A small-molecule ligand and the protein it binds are described below.
Small molecule (SMILES): COC(=O)c1c[nH]c2ncccc12

Binding-site contacts:
Ligand atom C2 contacts residue MET111 of chain 1.A at 3.0 Å (hydrophobic).
Ligand atom C8 contacts residue LEU162 of chain 1.A at 3.7 Å (hydrophobic).
Ligand atom C7 contacts residue ALA60 of chain 1.A at 4.1 Å (hydrophobic).
Ligand atom C10 contacts residue LEU162 of chain 1.A at 4.0 Å (hydrophobic).
Ligand atom N3 contacts residue MET111 of chain 1.A at 2.8 Å (h-bond).
Ligand atom C6 contacts residue MET108 of chain 1.A at 3.6 Å (hydrophobic).
Ligand atom C13 contacts residue ASP173 of chain 1.A at 3.3 Å.
Ligand atom C13 contacts residue CYS172 of chain 1.A at 3.9 Å (hydrophobic).
Ligand atom N5 contacts residue MET111 of chain 1.A at 4.1 Å.
Ligand atom C1 contacts residue LEU39 of chain 1.A at 3.7 Å (hydrophobic).
Ligand atom C2 contacts residue HIS110 of chain 1.A at 4.0 Å.
Ligand atom C1 contacts residue GLY114 of chain 1.A at 4.2 Å.
Ligand atom C10 contacts residue VAL47 of chain 1.A at 4.1 Å (hydrophobic).
Ligand atom N5 contacts residue GLU109 of chain 1.A at 2.7 Å (salt-bridge).
Ligand atom C8 contacts residue ALA60 of chain 1.A at 4.1 Å (hydrophobic).
Ligand atom C9 contacts residue GLU109 of chain 1.A at 3.7 Å.
Ligand atom C6 contacts residue LEU162 of chain 1.A at 3.5 Å (hydrophobic).
Ligand atom C4 contacts residue LEU162 of chain 1.A at 3.9 Å (hydrophobic).
Ligand atom C10 contacts residue CYS172 of chain 1.A at 4.1 Å (hydrophobic).
Ligand atom N3 contacts residue HIS110 of chain 1.A at 3.7 Å.
Ligand atom O12 contacts residue CYS172 of chain 1.A at 3.8 Å.
Ligand atom C9 contacts residue LEU162 of chain 1.A at 3.8 Å (hydrophobic).
Ligand atom O11 contacts residue VAL47 of chain 1.A at 3.6 Å.
Ligand atom C9 contacts residue ALA60 of chain 1.A at 3.6 Å (hydrophobic).
Ligand atom C13 contacts residue MET108 of chain 1.A at 3.9 Å (hydrophobic).
Ligand atom N5 contacts residue HIS110 of chain 1.A at 4.2 Å.
Ligand atom C6 contacts residue VAL92 of chain 1.A at 4.2 Å (hydrophobic).
Ligand atom N3 contacts residue GLU109 of chain 1.A at 4.0 Å.
Ligand atom N3 contacts residue ALA60 of chain 1.A at 4.0 Å.
Ligand atom C7 contacts residue LEU162 of chain 1.A at 3.5 Å (hydrophobic).
Ligand atom N5 contacts residue LEU162 of chain 1.A at 3.7 Å.
Ligand atom C2 contacts residue LEU39 of chain 1.A at 3.7 Å (hydrophobic).
Ligand atom C6 contacts residue GLU109 of chain 1.A at 3.6 Å.
Ligand atom N5 contacts residue ALA60 of chain 1.A at 3.3 Å.
Ligand atom O12 contacts residue MET108 of chain 1.A at 3.3 Å (h-bond).
Ligand atom C1 contacts residue MET111 of chain 1.A at 4.1 Å (hydrophobic).
Ligand atom C4 contacts residue LEU39 of chain 1.A at 4.1 Å (hydrophobic).
Ligand atom C6 contacts residue ALA60 of chain 1.A at 3.7 Å (hydrophobic).
Ligand atom C9 contacts residue MET111 of chain 1.A at 3.8 Å (hydrophobic).
Ligand atom N5 contacts residue VAL92 of chain 1.A at 4.1 Å.

Sequence of chain 1.A:
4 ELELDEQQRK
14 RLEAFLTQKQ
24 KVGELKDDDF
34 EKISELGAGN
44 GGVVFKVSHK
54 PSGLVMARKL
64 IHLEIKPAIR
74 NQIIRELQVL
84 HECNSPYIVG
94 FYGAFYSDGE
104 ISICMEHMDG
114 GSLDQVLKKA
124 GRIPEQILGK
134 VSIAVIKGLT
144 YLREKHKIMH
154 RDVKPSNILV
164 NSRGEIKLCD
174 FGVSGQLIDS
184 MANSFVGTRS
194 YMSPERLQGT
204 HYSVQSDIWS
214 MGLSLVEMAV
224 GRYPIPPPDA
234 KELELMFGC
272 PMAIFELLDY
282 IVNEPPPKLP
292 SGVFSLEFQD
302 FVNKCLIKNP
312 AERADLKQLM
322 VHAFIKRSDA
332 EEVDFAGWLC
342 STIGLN